Binding-site contacts:
Ligand atom O contacts residue ARG367 of chain 1.Y at 2.8 Å (salt-bridge).
Ligand atom CB contacts residue MET364 of chain 1.Y at 3.7 Å (hydrophobic).
Ligand atom C contacts residue GLY175 of chain 1.Y at 3.5 Å.
Ligand atom CZ contacts residue PRO244 of chain 1.Y at 3.8 Å (hydrophobic).
Ligand atom N contacts residue PRO365 of chain 1.Y at 3.0 Å (h-bond).
Ligand atom CA contacts residue GLY175 of chain 1.Y at 3.6 Å.
Ligand atom O contacts residue MET366 of chain 1.Y at 3.3 Å.
Ligand atom CLE1 contacts residue THR173 of chain 1.Y at 3.2 Å.
Ligand atom CA contacts residue GLY175 of chain 1.Y at 3.5 Å.
Ligand atom CE2 contacts residue ASN346 of chain 1.Y at 3.5 Å.
Ligand atom O contacts residue MET364 of chain 1.Y at 3.4 Å.
Ligand atom CZ contacts residue ASN346 of chain 1.Y at 3.5 Å.
Ligand atom CG contacts residue HIS176 of chain 1.Y at 3.5 Å.
Ligand atom OE1 contacts residue PRO365 of chain 1.Y at 3.5 Å (h-bond).
Ligand atom CLZ contacts residue TYR246 of chain 1.Y at 3.6 Å.
Ligand atom NE2 contacts residue MET366 of chain 1.Y at 3.5 Å.
Ligand atom N contacts residue GLY175 of chain 1.Y at 2.7 Å (h-bond).
Ligand atom C contacts residue ARG367 of chain 1.Y at 3.5 Å.
Ligand atom CB contacts residue PRO365 of chain 1.Y at 3.5 Å (hydrophobic).
Ligand atom O contacts residue HIS176 of chain 1.Y at 3.6 Å (h-bond).
Ligand atom CD1 contacts residue THR173 of chain 1.Y at 3.4 Å.
Ligand atom CG contacts residue PRO365 of chain 1.Y at 3.5 Å (hydrophobic).
Ligand atom CD2 contacts residue ASN346 of chain 1.Y at 3.7 Å.
Ligand atom O contacts residue MET364 of chain 1.Y at 3.4 Å.
Ligand atom N contacts residue MET364 of chain 1.Y at 3.7 Å.
Ligand atom CLZ contacts residue VAL249 of chain 1.Y at 3.7 Å.
Ligand atom CD1 contacts residue ARG177 of chain 1.Y at 3.7 Å.
Ligand atom OE1 contacts residue MET364 of chain 1.Y at 3.0 Å (h-bond).
Ligand atom O contacts residue VAL249 of chain 1.Y at 3.4 Å.
Ligand atom CLE1 contacts residue GLY175 of chain 1.Y at 3.6 Å.
Ligand atom CB contacts residue GLY175 of chain 1.Y at 3.4 Å.
Ligand atom CG contacts residue GLY175 of chain 1.Y at 3.7 Å.
Ligand atom C contacts residue MET364 of chain 1.Y at 3.6 Å (hydrophobic).
Ligand atom CE2 contacts residue VAL249 of chain 1.Y at 3.5 Å (hydrophobic).
Ligand atom CLZ contacts residue PRO244 of chain 1.Y at 3.7 Å.
Ligand atom CD2 contacts residue VAL249 of chain 1.Y at 3.7 Å (hydrophobic).
Ligand atom CA contacts residue PRO365 of chain 1.Y at 3.7 Å (hydrophobic).
Ligand atom OD1 contacts residue HIS176 of chain 1.Y at 3.3 Å.
Ligand atom CD2 contacts residue VAL362 of chain 1.Y at 3.8 Å (hydrophobic).
Ligand atom NE2 contacts residue TYR325 of chain 1.Y at 3.5 Å.

Sequence of chain 1.Y:
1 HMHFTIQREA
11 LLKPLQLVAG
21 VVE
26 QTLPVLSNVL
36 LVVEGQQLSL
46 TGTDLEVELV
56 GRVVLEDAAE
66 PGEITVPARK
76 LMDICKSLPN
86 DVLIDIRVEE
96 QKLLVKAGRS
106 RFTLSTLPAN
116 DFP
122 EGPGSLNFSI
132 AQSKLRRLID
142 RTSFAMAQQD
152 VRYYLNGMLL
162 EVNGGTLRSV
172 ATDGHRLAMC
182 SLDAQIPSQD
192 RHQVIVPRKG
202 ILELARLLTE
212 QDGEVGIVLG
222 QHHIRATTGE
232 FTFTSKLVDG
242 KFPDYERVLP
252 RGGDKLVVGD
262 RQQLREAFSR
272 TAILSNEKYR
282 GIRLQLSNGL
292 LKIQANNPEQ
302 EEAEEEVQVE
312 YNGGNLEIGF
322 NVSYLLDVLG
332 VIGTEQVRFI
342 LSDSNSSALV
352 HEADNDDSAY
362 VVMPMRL

This protein binds this small molecule.
Small molecule (SMILES): CC(=O)N[C@@H](CCC(N)=O)C(=O)N[C@@H](CC1CCCCC1)C(=O)N[C@@H](CC(=O)O)C(=O)N[C@@H](CC(C)C)C(=O)N[C@@H](Cc1ccc(Cl)c(Cl)c1)C(=O)O